The protein below binds the small molecule below.
Small molecule (SMILES): [H]/N=C(\N)c1ccc(CNC(=O)[C@@H]2CCCN2C(=O)CNC2CCCCCC2)cc1

Sequence of chain 1.A:
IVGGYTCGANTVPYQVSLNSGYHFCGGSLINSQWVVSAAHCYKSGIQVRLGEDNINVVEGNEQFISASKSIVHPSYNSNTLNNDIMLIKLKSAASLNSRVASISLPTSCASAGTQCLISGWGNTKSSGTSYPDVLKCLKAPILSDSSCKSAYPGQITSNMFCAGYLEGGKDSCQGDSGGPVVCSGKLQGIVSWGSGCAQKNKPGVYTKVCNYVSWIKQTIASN

Binding-site contacts:
Ligand atom O32 contacts residue TRP193 of chain 1.A at 3.3 Å.
Ligand atom N23 contacts residue SER177 of chain 1.A at 3.8 Å.
Ligand atom C24 contacts residue SER177 of chain 1.A at 3.3 Å.
Ligand atom C52 contacts residue GLN155 of chain 1.A at 3.7 Å.
Ligand atom C28 contacts residue TRP193 of chain 1.A at 3.6 Å (hydrophobic).
Ligand atom C47 contacts residue ASN79 of chain 1.A at 3.7 Å.
Ligand atom N23 contacts residue SER192 of chain 1.A at 3.0 Å (h-bond).
Ligand atom C46 contacts residue ASN79 of chain 1.A at 3.7 Å.
Ligand atom C46 contacts residue GLN155 of chain 1.A at 3.4 Å.
Ligand atom C50 contacts residue TRP193 of chain 1.A at 3.3 Å (hydrophobic).
Ligand atom O22 contacts residue GLN174 of chain 1.A at 3.2 Å (h-bond).
Ligand atom N11 contacts residue ASP171 of chain 1.A at 2.8 Å (salt-bridge).
Ligand atom N10 contacts residue ASP171 of chain 1.A at 2.8 Å (salt-bridge).
Ligand atom N10 contacts residue GLY204 of chain 1.A at 3.4 Å.
Ligand atom N11 contacts residue SER172 of chain 1.A at 3.3 Å (h-bond).
Ligand atom C30 contacts residue GLN174 of chain 1.A at 3.4 Å.
Ligand atom C9 contacts residue ASP171 of chain 1.A at 3.5 Å.
Ligand atom C9 contacts residue TRP193 of chain 1.A at 3.7 Å (hydrophobic).
Ligand atom C48 contacts residue ASN79 of chain 1.A at 3.4 Å.
Ligand atom C29 contacts residue GLY194 of chain 1.A at 3.5 Å.
Ligand atom C7 contacts residue SER192 of chain 1.A at 3.8 Å.
Ligand atom C28 contacts residue SER172 of chain 1.A at 3.8 Å.
Ligand atom C27 contacts residue SER172 of chain 1.A at 3.8 Å.
Ligand atom N11 contacts residue GLY196 of chain 1.A at 2.8 Å (h-bond).
Ligand atom C26 contacts residue CYS173 of chain 1.A at 3.8 Å (hydrophobic).
Ligand atom C1 contacts residue SER192 of chain 1.A at 3.8 Å.
Ligand atom C9 contacts residue SER172 of chain 1.A at 3.1 Å.
Ligand atom N11 contacts residue CYS197 of chain 1.A at 3.7 Å.
Ligand atom C51 contacts residue TRP193 of chain 1.A at 3.7 Å (hydrophobic).
Ligand atom C51 contacts residue THR80 of chain 1.A at 3.8 Å.
Ligand atom C25 contacts residue GLN174 of chain 1.A at 3.8 Å.
Ligand atom C49 contacts residue LEU81 of chain 1.A at 3.8 Å (hydrophobic).
Ligand atom N10 contacts residue TRP193 of chain 1.A at 3.6 Å.
Ligand atom C24 contacts residue GLN174 of chain 1.A at 3.7 Å.
Ligand atom C2 contacts residue HIS40 of chain 1.A at 3.3 Å.
Ligand atom N10 contacts residue SER172 of chain 1.A at 3.1 Å (h-bond).
Ligand atom C29 contacts residue TRP193 of chain 1.A at 3.6 Å (hydrophobic).
Ligand atom C29 contacts residue GLY196 of chain 1.A at 3.7 Å.
Ligand atom C24 contacts residue SER192 of chain 1.A at 3.8 Å.
Ligand atom C27 contacts residue CYS173 of chain 1.A at 3.8 Å (hydrophobic).